A protein and the small-molecule ligand that binds it are described below.
Small molecule (SMILES): Cc1cnc(Nc2ccc(C3CCN(C)CC3)c(F)c2)nc1Nc1ccc(F)c(NS(=O)(=O)C(C)(C)C)c1

Sequence of chain 1.A:
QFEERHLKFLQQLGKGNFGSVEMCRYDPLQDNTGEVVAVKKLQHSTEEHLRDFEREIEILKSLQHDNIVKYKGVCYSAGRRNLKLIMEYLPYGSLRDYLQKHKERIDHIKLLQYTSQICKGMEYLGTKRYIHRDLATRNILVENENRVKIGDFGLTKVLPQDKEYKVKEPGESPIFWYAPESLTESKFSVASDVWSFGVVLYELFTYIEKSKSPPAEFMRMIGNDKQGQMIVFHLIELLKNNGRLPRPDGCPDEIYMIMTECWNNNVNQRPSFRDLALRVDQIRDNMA

Binding-site contacts:
Ligand atom C17 contacts residue LYS33 of chain 1.A at 3.6 Å.
Ligand atom C01 contacts residue MET105 of chain 1.A at 3.6 Å (hydrophobic).
Ligand atom C38 contacts residue LEU159 of chain 1.A at 3.7 Å (hydrophobic).
Ligand atom C02 contacts residue LEU159 of chain 1.A at 3.3 Å (hydrophobic).
Ligand atom C07 contacts residue GLY32 of chain 1.A at 3.6 Å.
Ligand atom C36 contacts residue GLY111 of chain 1.A at 3.7 Å.
Ligand atom N22 contacts residue LEU108 of chain 1.A at 2.7 Å (h-bond).
Ligand atom C25 contacts residue GLY111 of chain 1.A at 3.5 Å.
Ligand atom C17 contacts residue GLY34 of chain 1.A at 3.4 Å.
Ligand atom C23 contacts residue LEU108 of chain 1.A at 3.4 Å (hydrophobic).
Ligand atom N11 contacts residue ARG156 of chain 1.A at 3.7 Å.
Ligand atom C24 contacts residue TYR107 of chain 1.A at 3.6 Å (hydrophobic).
Ligand atom F09 contacts residue GLY32 of chain 1.A at 3.2 Å.
Ligand atom C16 contacts residue VAL39 of chain 1.A at 3.6 Å (hydrophobic).
Ligand atom C06 contacts residue VAL39 of chain 1.A at 3.5 Å (hydrophobic).
Ligand atom O18 contacts residue ASP170 of chain 1.A at 3.1 Å.
Ligand atom C16 contacts residue ASP170 of chain 1.A at 3.3 Å.
Ligand atom C24 contacts residue GLY111 of chain 1.A at 3.5 Å.
Ligand atom N22 contacts residue TYR107 of chain 1.A at 3.6 Å.
Ligand atom C24 contacts residue LEU108 of chain 1.A at 3.2 Å (hydrophobic).
Ligand atom C21 contacts residue LEU108 of chain 1.A at 3.7 Å (hydrophobic).
Ligand atom C23 contacts residue GLY111 of chain 1.A at 3.6 Å.
Ligand atom C38 contacts residue ALA56 of chain 1.A at 3.5 Å (hydrophobic).
Ligand atom C38 contacts residue LEU108 of chain 1.A at 3.7 Å (hydrophobic).
Ligand atom O18 contacts residue ASN157 of chain 1.A at 3.3 Å (h-bond).
Ligand atom C26 contacts residue GLY111 of chain 1.A at 3.6 Å.
Ligand atom F09 contacts residue LEU31 of chain 1.A at 3.8 Å.
Ligand atom O13 contacts residue ASN157 of chain 1.A at 2.8 Å (h-bond).
Ligand atom C02 contacts residue ALA56 of chain 1.A at 3.6 Å (hydrophobic).
Ligand atom F35 contacts residue LEU31 of chain 1.A at 3.3 Å.
Ligand atom C06 contacts residue LEU31 of chain 1.A at 3.6 Å (hydrophobic).
Ligand atom C15 contacts residue GLY34 of chain 1.A at 3.6 Å.
Ligand atom C34 contacts residue GLY111 of chain 1.A at 3.7 Å.
Ligand atom C01 contacts residue LEU159 of chain 1.A at 3.8 Å (hydrophobic).
Ligand atom C07 contacts residue LEU31 of chain 1.A at 3.5 Å (hydrophobic).
Ligand atom C38 contacts residue GLU106 of chain 1.A at 3.1 Å.
Ligand atom C03 contacts residue LEU159 of chain 1.A at 3.4 Å (hydrophobic).
Ligand atom N37 contacts residue LEU108 of chain 1.A at 3.0 Å (h-bond).
Ligand atom S12 contacts residue ASN157 of chain 1.A at 3.8 Å.
Ligand atom C32 contacts residue GLN29 of chain 1.A at 3.6 Å.